Sequence of chain 31.C:
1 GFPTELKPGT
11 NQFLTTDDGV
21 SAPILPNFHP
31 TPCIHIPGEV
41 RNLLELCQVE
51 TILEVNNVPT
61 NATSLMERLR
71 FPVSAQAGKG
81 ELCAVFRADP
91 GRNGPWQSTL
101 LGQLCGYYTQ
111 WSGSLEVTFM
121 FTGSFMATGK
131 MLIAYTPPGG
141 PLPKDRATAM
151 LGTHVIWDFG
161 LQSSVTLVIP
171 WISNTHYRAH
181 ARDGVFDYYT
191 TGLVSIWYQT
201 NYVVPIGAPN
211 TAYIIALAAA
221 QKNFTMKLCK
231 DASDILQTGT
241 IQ

Binding-site contacts:
Ligand atom C13 contacts residue PHE135 of chain 31.A at 3.4 Å (hydrophobic).
Ligand atom C14 contacts residue PHE155 of chain 31.A at 3.9 Å (hydrophobic).
Ligand atom N6 contacts residue ILE24 of chain 31.C at 3.9 Å.
Ligand atom N5 contacts residue PHE137 of chain 31.A at 3.5 Å.
Ligand atom N1 contacts residue THR114 of chain 31.A at 4.0 Å.
Ligand atom O3 contacts residue ILE113 of chain 31.A at 3.0 Å (h-bond).
Ligand atom C22 contacts residue VAL179 of chain 31.A at 3.4 Å (hydrophobic).
Ligand atom N1 contacts residue ASP112 of chain 31.A at 3.9 Å.
Ligand atom C8 contacts residue TYR201 of chain 31.A at 3.3 Å (hydrophobic).
Ligand atom C7 contacts residue ASN228 of chain 31.A at 3.8 Å.
Ligand atom C5 contacts residue TRP203 of chain 31.A at 3.8 Å (hydrophobic).
Ligand atom C14 contacts residue PHE135 of chain 31.A at 3.7 Å (hydrophobic).
Ligand atom C4 contacts residue TRP203 of chain 31.A at 4.0 Å (hydrophobic).
Ligand atom O3 contacts residue ASP112 of chain 31.A at 3.6 Å.
Ligand atom N4 contacts residue TRP203 of chain 31.A at 3.6 Å (h-bond).
Ligand atom C17 contacts residue PHE155 of chain 31.A at 3.7 Å (hydrophobic).
Ligand atom O2 contacts residue PHE137 of chain 31.A at 4.0 Å.
Ligand atom O1 contacts residue MET195 of chain 31.A at 3.2 Å.
Ligand atom C15 contacts residue MET195 of chain 31.A at 3.8 Å (hydrophobic).
Ligand atom C2 contacts residue ASP112 of chain 31.A at 2.8 Å.
Ligand atom C12 contacts residue MET195 of chain 31.A at 3.8 Å (hydrophobic).
Ligand atom N6 contacts residue PHE155 of chain 31.A at 3.8 Å.
Ligand atom O2 contacts residue PHE233 of chain 31.A at 3.0 Å.
Ligand atom C19 contacts residue VAL192 of chain 31.A at 3.4 Å (hydrophobic).
Ligand atom C16 contacts residue PHE135 of chain 31.A at 3.4 Å (hydrophobic).
Ligand atom C16 contacts residue ILE111 of chain 31.A at 3.5 Å (hydrophobic).
Ligand atom C9 contacts residue ILE113 of chain 31.A at 3.7 Å (hydrophobic).
Ligand atom C19 contacts residue ILE24 of chain 31.C at 3.5 Å (hydrophobic).
Ligand atom C7 contacts residue TYR201 of chain 31.A at 3.8 Å (hydrophobic).
Ligand atom C2 contacts residue THR114 of chain 31.A at 3.6 Å.
Ligand atom C18 contacts residue PHE155 of chain 31.A at 3.9 Å (hydrophobic).
Ligand atom C13 contacts residue ILE111 of chain 31.A at 4.0 Å (hydrophobic).
Ligand atom C15 contacts residue VAL192 of chain 31.A at 3.2 Å (hydrophobic).
Ligand atom C14 contacts residue MET195 of chain 31.A at 3.9 Å (hydrophobic).
Ligand atom C17 contacts residue PHE135 of chain 31.A at 3.9 Å (hydrophobic).
Ligand atom N5 contacts residue PHE233 of chain 31.A at 3.2 Å.
Ligand atom C3 contacts residue ASP112 of chain 31.A at 3.0 Å.
Ligand atom N2 contacts residue TRP203 of chain 31.A at 3.9 Å.
Ligand atom C13 contacts residue MET195 of chain 31.A at 3.9 Å (hydrophobic).
Ligand atom C16 contacts residue PHE155 of chain 31.A at 3.9 Å (hydrophobic).

The small molecule below binds the protein below.
Small molecule (SMILES): Cc1nc(-c2ccc(OCCCCCN3CCN(c4ccnc(N)c4)C3=O)cc2)no1

Sequence of chain 32.C:
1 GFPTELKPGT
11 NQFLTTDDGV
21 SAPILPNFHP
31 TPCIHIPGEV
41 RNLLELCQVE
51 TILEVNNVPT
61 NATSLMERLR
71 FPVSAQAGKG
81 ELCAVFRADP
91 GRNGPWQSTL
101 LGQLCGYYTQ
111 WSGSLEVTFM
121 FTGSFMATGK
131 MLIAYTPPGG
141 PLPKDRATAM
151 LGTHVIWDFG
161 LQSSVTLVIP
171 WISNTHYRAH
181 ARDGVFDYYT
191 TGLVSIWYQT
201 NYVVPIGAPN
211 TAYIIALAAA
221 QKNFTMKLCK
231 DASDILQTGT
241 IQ

Sequence of chain 31.A:
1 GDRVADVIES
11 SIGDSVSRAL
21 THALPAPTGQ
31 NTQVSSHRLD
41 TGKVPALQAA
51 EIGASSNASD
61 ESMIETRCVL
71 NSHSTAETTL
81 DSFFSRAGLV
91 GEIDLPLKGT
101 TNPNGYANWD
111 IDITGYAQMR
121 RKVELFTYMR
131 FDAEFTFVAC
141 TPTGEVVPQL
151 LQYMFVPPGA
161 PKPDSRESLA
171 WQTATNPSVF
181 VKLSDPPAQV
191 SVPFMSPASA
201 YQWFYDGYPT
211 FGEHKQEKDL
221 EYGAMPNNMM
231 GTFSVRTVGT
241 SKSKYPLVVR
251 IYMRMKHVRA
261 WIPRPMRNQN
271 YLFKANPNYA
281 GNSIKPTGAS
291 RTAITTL